Binding-site contacts:
Ligand atom O2 contacts residue FE1 of chain 2.N at 2.8 Å.
Ligand atom C2 contacts residue PRO77 of chain 2.B at 3.6 Å (hydrophobic).
Ligand atom O1 contacts residue TYR167 of chain 2.B at 2.7 Å (h-bond).
Ligand atom C contacts residue HIS191 of chain 2.B at 3.8 Å.
Ligand atom C3 contacts residue ASP52 of chain 2.B at 3.8 Å.
Ligand atom C3 contacts residue ILE74 of chain 2.B at 4.0 Å (hydrophobic).
Ligand atom N contacts residue FE1 of chain 2.N at 2.1 Å.
Ligand atom N contacts residue TYR167 of chain 2.B at 2.4 Å (h-bond).
Ligand atom O2 contacts residue HIS193 of chain 2.B at 3.3 Å (h-bond).
Ligand atom O1 contacts residue HIS191 of chain 2.B at 3.1 Å (h-bond).
Ligand atom C4 contacts residue VAL53 of chain 2.B at 3.4 Å (hydrophobic).
Ligand atom O2 contacts residue TYR78 of chain 2.B at 3.4 Å.
Ligand atom O1 contacts residue ARG188 of chain 2.B at 2.4 Å (salt-bridge).
Ligand atom N contacts residue TYR133 of chain 2.B at 3.4 Å (h-bond).
Ligand atom C1 contacts residue PRO77 of chain 2.B at 3.5 Å (hydrophobic).
Ligand atom C1 contacts residue TYR167 of chain 2.B at 3.4 Å (hydrophobic).
Ligand atom C contacts residue TYR167 of chain 2.B at 2.5 Å (hydrophobic).
Ligand atom N contacts residue TYR78 of chain 2.B at 3.7 Å.
Ligand atom C6 contacts residue PRO77 of chain 2.B at 3.4 Å (hydrophobic).
Ligand atom C5 contacts residue ILE169 of chain 2.B at 3.8 Å (hydrophobic).
Ligand atom C contacts residue HIS193 of chain 2.B at 3.6 Å.
Ligand atom C5 contacts residue PRO77 of chain 2.B at 3.5 Å (hydrophobic).
Ligand atom C1 contacts residue ARG188 of chain 2.B at 3.7 Å.
Ligand atom C1 contacts residue FE1 of chain 2.N at 4.0 Å.
Ligand atom O2 contacts residue PRO77 of chain 2.B at 3.8 Å.
Ligand atom C2 contacts residue ARG188 of chain 2.B at 3.8 Å.
Ligand atom C2 contacts residue ILE74 of chain 2.B at 3.9 Å (hydrophobic).
Ligand atom O2 contacts residue TYR167 of chain 2.B at 3.6 Å.
Ligand atom C contacts residue ARG188 of chain 2.B at 3.5 Å.
Ligand atom O1 contacts residue HIS193 of chain 2.B at 3.2 Å.
Ligand atom C contacts residue FE1 of chain 2.N at 2.5 Å.
Ligand atom C6 contacts residue TYR167 of chain 2.B at 3.6 Å (hydrophobic).
Ligand atom N contacts residue HIS191 of chain 2.B at 3.9 Å.
Ligand atom C3 contacts residue PRO77 of chain 2.B at 3.7 Å (hydrophobic).
Ligand atom O1 contacts residue FE1 of chain 2.N at 2.4 Å.
Ligand atom O2 contacts residue TYR133 of chain 2.B at 3.9 Å.
Ligand atom C4 contacts residue PRO77 of chain 2.B at 3.6 Å (hydrophobic).
Ligand atom C5 contacts residue LEU49 of chain 2.B at 3.6 Å (hydrophobic).
Ligand atom N contacts residue HIS193 of chain 2.B at 3.2 Å (h-bond).
Ligand atom C2 contacts residue GLY76 of chain 2.B at 3.6 Å.

The protein below binds the small molecule below.
Small molecule (SMILES): O=C(NO)c1ccccc1

Sequence of chain 2.B:
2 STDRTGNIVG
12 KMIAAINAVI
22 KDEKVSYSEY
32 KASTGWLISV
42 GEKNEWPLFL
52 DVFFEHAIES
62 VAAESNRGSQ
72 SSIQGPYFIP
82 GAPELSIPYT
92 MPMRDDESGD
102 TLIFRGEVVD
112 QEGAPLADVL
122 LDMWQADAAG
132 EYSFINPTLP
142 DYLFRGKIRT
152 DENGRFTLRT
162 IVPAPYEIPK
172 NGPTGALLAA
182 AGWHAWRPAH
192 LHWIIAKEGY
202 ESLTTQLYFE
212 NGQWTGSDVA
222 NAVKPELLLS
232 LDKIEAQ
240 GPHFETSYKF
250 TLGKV